Binding-site contacts:
Ligand atom O5 contacts residue THR312 of chain 1.A at 3.2 Å (h-bond).
Ligand atom O6 contacts residue THR312 of chain 1.A at 4.5 Å.
Ligand atom O7 contacts residue ASN32 of chain 1.A at 3.6 Å.
Ligand atom C4 contacts residue ASN32 of chain 1.A at 4.2 Å.
Ligand atom C5 contacts residue THR312 of chain 1.A at 4.4 Å.
Ligand atom O6 contacts residue ASN49 of chain 1.B at 3.8 Å.
Ligand atom N2 contacts residue ASN32 of chain 1.A at 3.0 Å (h-bond).
Ligand atom C1 contacts residue THR312 of chain 1.A at 3.8 Å.
Ligand atom C6 contacts residue THR312 of chain 1.A at 4.2 Å.
Ligand atom C1 contacts residue ASN32 of chain 1.A at 1.4 Å.
Ligand atom C7 contacts residue ASN32 of chain 1.A at 3.5 Å.
Ligand atom C5 contacts residue ASN32 of chain 1.A at 3.6 Å.
Ligand atom O5 contacts residue ASN32 of chain 1.A at 2.3 Å (h-bond).
Ligand atom C2 contacts residue ASN32 of chain 1.A at 2.5 Å.
Ligand atom C3 contacts residue ASN32 of chain 1.A at 3.8 Å.

Sequence of chain 1.B:
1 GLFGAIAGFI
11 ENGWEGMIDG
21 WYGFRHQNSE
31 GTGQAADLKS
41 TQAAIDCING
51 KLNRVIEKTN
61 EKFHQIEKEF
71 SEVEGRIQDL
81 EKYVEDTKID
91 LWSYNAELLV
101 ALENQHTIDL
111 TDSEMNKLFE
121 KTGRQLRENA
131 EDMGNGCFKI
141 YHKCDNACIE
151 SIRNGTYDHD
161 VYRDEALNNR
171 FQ

Sequence of chain 1.A:
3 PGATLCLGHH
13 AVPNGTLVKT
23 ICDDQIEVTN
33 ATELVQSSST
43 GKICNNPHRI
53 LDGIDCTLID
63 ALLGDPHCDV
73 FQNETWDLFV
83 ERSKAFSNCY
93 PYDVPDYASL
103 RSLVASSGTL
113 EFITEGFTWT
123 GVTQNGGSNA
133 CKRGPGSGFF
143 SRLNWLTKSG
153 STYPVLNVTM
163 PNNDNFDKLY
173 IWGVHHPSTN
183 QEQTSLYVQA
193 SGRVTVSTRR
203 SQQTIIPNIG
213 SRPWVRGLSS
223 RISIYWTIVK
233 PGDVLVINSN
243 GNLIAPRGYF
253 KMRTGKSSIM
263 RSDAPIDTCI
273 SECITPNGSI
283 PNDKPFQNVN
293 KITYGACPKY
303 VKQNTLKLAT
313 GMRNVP

A small-molecule ligand and the protein it binds are described below.
Small molecule (SMILES): CC(=O)N[C@@H]1[C@@H](O)[C@H](O)[C@@H](CO)O[C@H]1O